Sequence of chain 1.C:
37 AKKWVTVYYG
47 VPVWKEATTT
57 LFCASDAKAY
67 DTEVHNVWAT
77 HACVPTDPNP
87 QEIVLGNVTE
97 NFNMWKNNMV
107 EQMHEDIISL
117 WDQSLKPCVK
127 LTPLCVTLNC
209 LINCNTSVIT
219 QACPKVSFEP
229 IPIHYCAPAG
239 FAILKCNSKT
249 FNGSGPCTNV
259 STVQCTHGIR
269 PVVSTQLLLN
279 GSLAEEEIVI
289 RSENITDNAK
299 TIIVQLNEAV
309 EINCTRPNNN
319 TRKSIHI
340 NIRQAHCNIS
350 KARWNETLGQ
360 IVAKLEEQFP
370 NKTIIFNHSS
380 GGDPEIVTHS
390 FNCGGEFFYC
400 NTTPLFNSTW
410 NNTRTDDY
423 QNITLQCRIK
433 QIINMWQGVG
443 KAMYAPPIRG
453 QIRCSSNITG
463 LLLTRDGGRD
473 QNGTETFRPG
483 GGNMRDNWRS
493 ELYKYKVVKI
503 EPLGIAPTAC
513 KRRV

Binding-site contacts:
Ligand atom C1 contacts residue ASN250 of chain 1.C at 1.4 Å.
Ligand atom O5 contacts residue ASN250 of chain 1.C at 2.3 Å (h-bond).
Ligand atom C3 contacts residue ASN250 of chain 1.C at 3.7 Å.
Ligand atom C2 contacts residue ASN250 of chain 1.C at 2.3 Å.
Ligand atom O6 contacts residue SER252 of chain 1.C at 3.8 Å.
Ligand atom C7 contacts residue ASN250 of chain 1.C at 3.7 Å.
Ligand atom C6 contacts residue SER252 of chain 1.C at 4.2 Å.
Ligand atom O7 contacts residue PRO254 of chain 1.C at 4.1 Å.
Ligand atom O7 contacts residue ASN250 of chain 1.C at 4.2 Å.
Ligand atom N2 contacts residue ASN250 of chain 1.C at 2.7 Å (h-bond).
Ligand atom C4 contacts residue ASN250 of chain 1.C at 4.2 Å.
Ligand atom C5 contacts residue ASN250 of chain 1.C at 3.6 Å.

A protein and the small-molecule ligand that binds it are described below.
Small molecule (SMILES): CC(=O)N[C@H]1[C@H](O[C@H]2[C@H](O)[C@@H](NC(C)=O)CO[C@@H]2CO)O[C@H](CO)[C@@H](O)[C@@H]1O